Binding-site contacts:
Ligand atom O6 contacts residue ILE304 of chain 1.F at 3.7 Å.
Ligand atom O3 contacts residue ASP75 of chain 1.F at 2.7 Å (salt-bridge).
Ligand atom C6 contacts residue LEU7 of chain 1.F at 4.4 Å (hydrophobic).
Ligand atom O3 contacts residue HIS99 of chain 1.F at 3.4 Å (h-bond).
Ligand atom O1 contacts residue ASP75 of chain 1.F at 4.0 Å.
Ligand atom O6 contacts residue ARG5 of chain 1.F at 4.2 Å.
Ligand atom O2 contacts residue ARG125 of chain 1.F at 3.1 Å (salt-bridge).
Ligand atom O1 contacts residue LYS98 of chain 1.F at 3.6 Å.
Ligand atom O1 contacts residue VAL74 of chain 1.F at 3.3 Å (h-bond).
Ligand atom C1 contacts residue VAL74 of chain 1.F at 4.3 Å (hydrophobic).
Ligand atom O4 contacts residue HIS99 of chain 1.F at 2.8 Å (h-bond).
Ligand atom O6 contacts residue LEU305 of chain 1.F at 4.2 Å.
Ligand atom C3 contacts residue ASP75 of chain 1.F at 3.2 Å.
Ligand atom O6 contacts residue LEU7 of chain 1.F at 4.3 Å.
Ligand atom O1 contacts residue GLY97 of chain 1.F at 3.9 Å.
Ligand atom C3 contacts residue HIS99 of chain 1.F at 4.2 Å.
Ligand atom C1 contacts residue GLY97 of chain 1.F at 3.4 Å.
Ligand atom C1 contacts residue ARG125 of chain 1.F at 4.2 Å.
Ligand atom O4 contacts residue ILE304 of chain 1.F at 4.0 Å.
Ligand atom C6 contacts residue ASP75 of chain 1.F at 3.9 Å.
Ligand atom C1 contacts residue ASP75 of chain 1.F at 4.0 Å.
Ligand atom C2 contacts residue ASP75 of chain 1.F at 4.0 Å.
Ligand atom C2 contacts residue ARG125 of chain 1.F at 4.3 Å.
Ligand atom C6 contacts residue ARG5 of chain 1.F at 4.2 Å.
Ligand atom C4 contacts residue HIS99 of chain 1.F at 4.0 Å.
Ligand atom C6 contacts residue ILE304 of chain 1.F at 4.1 Å (hydrophobic).
Ligand atom O2 contacts residue GLY97 of chain 1.F at 4.5 Å.

The protein below binds the small molecule below.
Small molecule (SMILES): OC[C@@H](O)[C@@H](O)[C@H](O)[C@@H](O)CO

Sequence of chain 1.F:
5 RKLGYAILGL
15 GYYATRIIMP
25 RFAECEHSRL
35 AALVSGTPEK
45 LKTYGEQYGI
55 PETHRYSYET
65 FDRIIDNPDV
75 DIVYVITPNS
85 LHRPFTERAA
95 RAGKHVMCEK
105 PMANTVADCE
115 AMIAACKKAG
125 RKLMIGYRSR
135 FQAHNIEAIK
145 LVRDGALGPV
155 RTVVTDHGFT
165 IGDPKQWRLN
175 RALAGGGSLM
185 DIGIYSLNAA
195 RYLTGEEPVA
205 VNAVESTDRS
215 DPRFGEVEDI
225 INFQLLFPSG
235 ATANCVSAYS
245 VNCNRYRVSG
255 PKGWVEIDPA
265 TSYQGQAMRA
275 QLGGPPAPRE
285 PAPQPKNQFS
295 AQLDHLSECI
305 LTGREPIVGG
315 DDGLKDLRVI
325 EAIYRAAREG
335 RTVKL